This protein binds this small molecule.
Small molecule (SMILES): C[C@@H]1O[C@H](O)[C@@H](F)[C@H](O)[C@@H]1O

Sequence of chain 1.D:
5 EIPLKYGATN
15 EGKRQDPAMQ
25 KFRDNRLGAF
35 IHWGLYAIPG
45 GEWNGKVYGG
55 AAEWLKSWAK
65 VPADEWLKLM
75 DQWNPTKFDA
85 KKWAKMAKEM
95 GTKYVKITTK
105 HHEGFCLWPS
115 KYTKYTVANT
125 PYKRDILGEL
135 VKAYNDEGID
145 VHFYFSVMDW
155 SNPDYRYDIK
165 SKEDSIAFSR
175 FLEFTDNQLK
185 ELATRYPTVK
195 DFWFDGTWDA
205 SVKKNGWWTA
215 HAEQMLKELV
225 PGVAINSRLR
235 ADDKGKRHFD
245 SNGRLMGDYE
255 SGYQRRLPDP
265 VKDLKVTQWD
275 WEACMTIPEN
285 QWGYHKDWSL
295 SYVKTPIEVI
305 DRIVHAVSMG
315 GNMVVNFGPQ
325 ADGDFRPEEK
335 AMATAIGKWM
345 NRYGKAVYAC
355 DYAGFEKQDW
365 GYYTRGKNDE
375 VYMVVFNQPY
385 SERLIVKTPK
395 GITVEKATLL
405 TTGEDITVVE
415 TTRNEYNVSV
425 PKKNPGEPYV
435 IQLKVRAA

Binding-site contacts:
Ligand atom C6 contacts residue ASP199 of chain 1.D at 3.9 Å.
Ligand atom C4 contacts residue GLU57 of chain 1.D at 4.2 Å.
Ligand atom C1 contacts residue ASP199 of chain 1.D at 1.4 Å.
Ligand atom O5 contacts residue GLN258 of chain 1.D at 3.7 Å.
Ligand atom O5 contacts residue ARG232 of chain 1.D at 3.8 Å.
Ligand atom O3 contacts residue TRP58 of chain 1.D at 3.0 Å (h-bond).
Ligand atom O3 contacts residue TRP286 of chain 1.D at 4.0 Å.
Ligand atom C4 contacts residue HIS36 of chain 1.D at 3.6 Å.
Ligand atom F2 contacts residue TRP58 of chain 1.D at 3.0 Å.
Ligand atom C3 contacts residue HIS105 of chain 1.D at 4.1 Å.
Ligand atom C5 contacts residue ASP199 of chain 1.D at 3.4 Å.
Ligand atom C3 contacts residue GLU57 of chain 1.D at 3.6 Å.
Ligand atom C6 contacts residue HIS36 of chain 1.D at 3.9 Å.
Ligand atom F2 contacts residue ASP199 of chain 1.D at 3.5 Å.
Ligand atom C2 contacts residue HIS106 of chain 1.D at 3.6 Å.
Ligand atom F2 contacts residue TRP202 of chain 1.D at 4.0 Å.
Ligand atom O4 contacts residue TYR148 of chain 1.D at 3.6 Å.
Ligand atom O4 contacts residue HIS105 of chain 1.D at 2.8 Å (h-bond).
Ligand atom O3 contacts residue GLU57 of chain 1.D at 2.5 Å (salt-bridge).
Ligand atom C3 contacts residue TRP58 of chain 1.D at 3.8 Å (hydrophobic).
Ligand atom C1 contacts residue TYR148 of chain 1.D at 4.0 Å (hydrophobic).
Ligand atom O4 contacts residue ASP199 of chain 1.D at 3.4 Å (salt-bridge).
Ligand atom C6 contacts residue GLN258 of chain 1.D at 3.9 Å.
Ligand atom C3 contacts residue ASP199 of chain 1.D at 3.7 Å.
Ligand atom C2 contacts residue TRP58 of chain 1.D at 3.7 Å (hydrophobic).
Ligand atom C5 contacts residue GLN258 of chain 1.D at 3.9 Å.
Ligand atom C5 contacts residue TRP286 of chain 1.D at 4.0 Å (hydrophobic).
Ligand atom O4 contacts residue HIS36 of chain 1.D at 2.8 Å (h-bond).
Ligand atom C6 contacts residue TRP286 of chain 1.D at 4.1 Å (hydrophobic).
Ligand atom C6 contacts residue TRP197 of chain 1.D at 3.5 Å (hydrophobic).
Ligand atom C2 contacts residue ASP199 of chain 1.D at 2.6 Å.
Ligand atom C4 contacts residue HIS105 of chain 1.D at 4.0 Å.
Ligand atom C2 contacts residue HIS105 of chain 1.D at 4.0 Å.
Ligand atom C4 contacts residue TRP286 of chain 1.D at 3.8 Å (hydrophobic).
Ligand atom O3 contacts residue HIS105 of chain 1.D at 3.6 Å.
Ligand atom F2 contacts residue HIS106 of chain 1.D at 3.4 Å.
Ligand atom O5 contacts residue ASP199 of chain 1.D at 2.4 Å (salt-bridge).
Ligand atom C3 contacts residue TRP286 of chain 1.D at 4.1 Å (hydrophobic).
Ligand atom C4 contacts residue ASP199 of chain 1.D at 3.7 Å.
Ligand atom C6 contacts residue TYR148 of chain 1.D at 4.2 Å (hydrophobic).